The small molecule below binds the protein below.
Small molecule (SMILES): CC(=O)N[C@@H]1[C@@H](O)[C@H](O)[C@@H](CO)O[C@H]1O

Sequence of chain 1.A:
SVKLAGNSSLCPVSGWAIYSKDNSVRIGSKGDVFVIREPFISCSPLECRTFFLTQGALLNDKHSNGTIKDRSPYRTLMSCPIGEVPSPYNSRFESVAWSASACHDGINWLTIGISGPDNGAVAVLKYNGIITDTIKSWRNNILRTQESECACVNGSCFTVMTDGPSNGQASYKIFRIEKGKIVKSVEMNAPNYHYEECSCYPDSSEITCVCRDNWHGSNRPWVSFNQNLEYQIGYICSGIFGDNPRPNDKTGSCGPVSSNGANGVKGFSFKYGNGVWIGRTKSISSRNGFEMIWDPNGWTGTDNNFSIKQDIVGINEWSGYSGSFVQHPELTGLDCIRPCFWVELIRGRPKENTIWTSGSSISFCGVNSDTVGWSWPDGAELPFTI

Binding-site contacts:
Ligand atom N2 contacts residue SER8 of chain 1.A at 4.4 Å.
Ligand atom O7 contacts residue ASN7 of chain 1.A at 3.2 Å (h-bond).
Ligand atom C8 contacts residue SER8 of chain 1.A at 3.7 Å.
Ligand atom C8 contacts residue ASN7 of chain 1.A at 3.6 Å.
Ligand atom O5 contacts residue ASN7 of chain 1.A at 2.4 Å (h-bond).
Ligand atom C2 contacts residue ASN7 of chain 1.A at 2.5 Å.
Ligand atom N2 contacts residue ASN7 of chain 1.A at 2.9 Å (h-bond).
Ligand atom C7 contacts residue ASN7 of chain 1.A at 3.3 Å.
Ligand atom C5 contacts residue ASN7 of chain 1.A at 3.7 Å.
Ligand atom C7 contacts residue SER8 of chain 1.A at 4.3 Å.
Ligand atom C3 contacts residue ASN7 of chain 1.A at 3.8 Å.
Ligand atom C1 contacts residue ASN7 of chain 1.A at 1.5 Å.
Ligand atom C4 contacts residue ASN7 of chain 1.A at 4.2 Å.